This protein binds this small molecule.
Small molecule (SMILES): CC(=O)N[C@H]1[C@H](O[C@H]2[C@H](O)[C@@H](NC(C)=O)CO[C@@H]2CO[C@@H]2O[C@@H](C)[C@@H](O)[C@@H](O)[C@@H]2O)O[C@H](CO)[C@@H](O[C@@H]2O[C@H](CO)[C@@H](O)[C@H](O)[C@@H]2O)[C@@H]1O

Binding-site contacts:
Ligand atom C3 contacts residue ASN307 of chain 1.E at 3.8 Å.
Ligand atom C8 contacts residue ILE306 of chain 1.E at 3.7 Å (hydrophobic).
Ligand atom C7 contacts residue PRO305 of chain 1.E at 4.3 Å (hydrophobic).
Ligand atom O5 contacts residue ASN307 of chain 1.E at 2.3 Å (h-bond).
Ligand atom C1 contacts residue ASN307 of chain 1.E at 1.4 Å.
Ligand atom C4 contacts residue ASN307 of chain 1.E at 4.2 Å.
Ligand atom C8 contacts residue PRO305 of chain 1.E at 2.9 Å (hydrophobic).
Ligand atom N2 contacts residue ASN307 of chain 1.E at 3.0 Å (h-bond).
Ligand atom C8 contacts residue ASN307 of chain 1.E at 4.5 Å.
Ligand atom O6 contacts residue GLN328 of chain 1.E at 4.3 Å.
Ligand atom C7 contacts residue ASN307 of chain 1.E at 4.1 Å.
Ligand atom C2 contacts residue ASN307 of chain 1.E at 2.5 Å.
Ligand atom C5 contacts residue ASN307 of chain 1.E at 3.6 Å.

Sequence of chain 1.E:
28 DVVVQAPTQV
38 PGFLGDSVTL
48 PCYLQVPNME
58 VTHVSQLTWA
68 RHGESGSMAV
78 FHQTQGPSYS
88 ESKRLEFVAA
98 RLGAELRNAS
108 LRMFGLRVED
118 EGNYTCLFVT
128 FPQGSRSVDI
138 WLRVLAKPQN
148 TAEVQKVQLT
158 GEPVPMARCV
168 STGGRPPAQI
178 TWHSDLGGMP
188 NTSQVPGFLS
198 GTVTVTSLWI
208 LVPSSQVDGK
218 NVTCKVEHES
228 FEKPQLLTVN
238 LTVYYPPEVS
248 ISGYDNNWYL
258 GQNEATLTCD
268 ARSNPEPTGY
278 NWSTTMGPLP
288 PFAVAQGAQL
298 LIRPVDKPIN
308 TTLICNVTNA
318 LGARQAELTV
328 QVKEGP